Sequence of chain 2.A:
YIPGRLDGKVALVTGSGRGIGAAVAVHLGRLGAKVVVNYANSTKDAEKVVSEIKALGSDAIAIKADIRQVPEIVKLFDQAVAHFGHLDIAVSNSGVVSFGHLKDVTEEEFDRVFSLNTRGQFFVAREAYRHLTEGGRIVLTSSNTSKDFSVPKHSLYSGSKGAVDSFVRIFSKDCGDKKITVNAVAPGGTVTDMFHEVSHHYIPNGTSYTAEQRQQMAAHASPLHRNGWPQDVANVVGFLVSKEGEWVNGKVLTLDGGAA

Binding-site contacts:
Ligand atom CAD contacts residue GLY199 of chain 2.A at 3.7 Å.
Ligand atom CAP contacts residue GOL1 of chain 2.H at 3.1 Å.
Ligand atom CAM contacts residue ALA228 of chain 2.A at 3.8 Å (hydrophobic).
Ligand atom CAL contacts residue TYR212 of chain 2.A at 3.6 Å (hydrophobic).
Ligand atom CAI contacts residue GOL1 of chain 2.H at 3.2 Å.
Ligand atom CAF contacts residue TYR212 of chain 2.A at 3.7 Å (hydrophobic).
Ligand atom OAC contacts residue MET227 of chain 2.A at 3.8 Å.
Ligand atom CAH contacts residue TYR212 of chain 2.A at 3.3 Å (hydrophobic).
Ligand atom CAQ contacts residue GOL1 of chain 2.H at 3.4 Å.
Ligand atom OAJ contacts residue TYR212 of chain 2.A at 3.3 Å.
Ligand atom CAH contacts residue GLY199 of chain 2.A at 3.8 Å.
Ligand atom CAF contacts residue GLY199 of chain 2.A at 3.4 Å.
Ligand atom OAA contacts residue SER209 of chain 2.A at 3.2 Å.
Ligand atom CAS contacts residue GOL1 of chain 2.H at 3.2 Å.
Ligand atom CAF contacts residue ASN154 of chain 2.A at 3.7 Å.
Ligand atom CAO contacts residue GLY199 of chain 2.A at 3.5 Å.
Ligand atom CAD contacts residue ASN154 of chain 2.A at 3.1 Å.
Ligand atom OAA contacts residue TYR212 of chain 2.A at 3.6 Å.
Ligand atom CAE contacts residue ILE213 of chain 2.A at 3.5 Å (hydrophobic).
Ligand atom CAF contacts residue PHE159 of chain 2.A at 3.8 Å (hydrophobic).
Ligand atom CAS contacts residue GLY199 of chain 2.A at 3.9 Å.
Ligand atom CAR contacts residue ALA228 of chain 2.A at 3.9 Å (hydrophobic).
Ligand atom CAG contacts residue ALA228 of chain 2.A at 3.4 Å (hydrophobic).
Ligand atom CAQ contacts residue GLY199 of chain 2.A at 3.4 Å.
Ligand atom CAN contacts residue PHE205 of chain 2.A at 3.4 Å (hydrophobic).
Ligand atom OAK contacts residue GOL1 of chain 2.H at 2.6 Å.
Ligand atom CAN contacts residue TYR212 of chain 2.A at 3.4 Å (hydrophobic).
Ligand atom CAQ contacts residue TYR212 of chain 2.A at 3.5 Å (hydrophobic).
Ligand atom OAA contacts residue PHE205 of chain 2.A at 3.1 Å.
Ligand atom CAE contacts residue ALA228 of chain 2.A at 3.6 Å (hydrophobic).
Ligand atom OAB contacts residue TYR212 of chain 2.A at 3.9 Å.
Ligand atom OAK contacts residue PHE159 of chain 2.A at 3.4 Å.
Ligand atom CAD contacts residue GLY198 of chain 2.A at 3.8 Å.
Ligand atom CAO contacts residue TYR212 of chain 2.A at 3.3 Å (hydrophobic).
Ligand atom CAS contacts residue TYR212 of chain 2.A at 3.6 Å (hydrophobic).
Ligand atom CAF contacts residue GOL1 of chain 2.H at 2.9 Å.
Ligand atom CAP contacts residue TYR212 of chain 2.A at 3.8 Å (hydrophobic).
Ligand atom CAT contacts residue TYR212 of chain 2.A at 3.5 Å (hydrophobic).
Ligand atom OAJ contacts residue PHE205 of chain 2.A at 3.7 Å.
Ligand atom CAR contacts residue TYR212 of chain 2.A at 3.6 Å (hydrophobic).

This protein binds this small molecule.
Small molecule (SMILES): O=c1oc2cc(O)ccc2c2oc3cc(O)ccc3c12